This protein binds this small molecule.
Small molecule (SMILES): Cc1cc2nc3c(=O)[nH]c(=O)nc-3n(C[C@H](O)[C@H](O)[C@H](O)CO)c2cc1N(C)C

Binding-site contacts:
Ligand atom N3 contacts residue LEU163 of chain 1.A at 2.8 Å (h-bond).
Ligand atom N3 contacts residue LEU150 of chain 1.A at 3.5 Å.
Ligand atom N1 contacts residue SER168 of chain 1.A at 3.3 Å (h-bond).
Ligand atom C2 contacts residue LEU150 of chain 1.A at 3.6 Å (hydrophobic).
Ligand atom N5 contacts residue SER149 of chain 1.A at 3.5 Å (h-bond).
Ligand atom O5' contacts residue ILE6 of chain 1.A at 2.8 Å (h-bond).
Ligand atom N5 contacts residue LEU150 of chain 1.A at 3.5 Å.
Ligand atom C3' contacts residue SER168 of chain 1.A at 3.7 Å.
Ligand atom O2' contacts residue GLY4 of chain 1.A at 3.1 Å (h-bond).
Ligand atom O4 contacts residue LEU163 of chain 1.A at 3.6 Å.
Ligand atom C20 contacts residue THR3 of chain 1.A at 3.3 Å.
Ligand atom O4' contacts residue THR148 of chain 1.A at 3.5 Å.
Ligand atom O4' contacts residue ILE5 of chain 1.A at 3.3 Å.
Ligand atom O2 contacts residue LEU164 of chain 1.A at 3.4 Å.
Ligand atom C4A contacts residue SER149 of chain 1.A at 3.5 Å.
Ligand atom C5' contacts residue ILE6 of chain 1.A at 3.6 Å (hydrophobic).
Ligand atom O4 contacts residue THR151 of chain 1.A at 3.0 Å (h-bond).
Ligand atom C2' contacts residue SER149 of chain 1.A at 3.6 Å.
Ligand atom C4 contacts residue LEU163 of chain 1.A at 3.6 Å (hydrophobic).
Ligand atom O2 contacts residue ILE165 of chain 1.A at 3.0 Å (h-bond).
Ligand atom O4' contacts residue GLY4 of chain 1.A at 2.9 Å (h-bond).
Ligand atom C6 contacts residue THR151 of chain 1.A at 3.6 Å.
Ligand atom C9A contacts residue SER149 of chain 1.A at 3.2 Å.
Ligand atom O2' contacts residue SER149 of chain 1.A at 2.9 Å (h-bond).
Ligand atom C4 contacts residue LEU150 of chain 1.A at 3.7 Å (hydrophobic).
Ligand atom C4A contacts residue LEU150 of chain 1.A at 3.8 Å (hydrophobic).
Ligand atom C5' contacts residue THR172 of chain 1.A at 3.6 Å.
Ligand atom C5A contacts residue SER149 of chain 1.A at 3.3 Å.
Ligand atom O4' contacts residue ILE6 of chain 1.A at 2.9 Å (h-bond).
Ligand atom N10 contacts residue SER149 of chain 1.A at 3.2 Å (h-bond).
Ligand atom C2 contacts residue SER168 of chain 1.A at 3.6 Å.
Ligand atom O3' contacts residue SER168 of chain 1.A at 2.8 Å (h-bond).
Ligand atom N5 contacts residue THR151 of chain 1.A at 3.3 Å (h-bond).
Ligand atom C10 contacts residue SER149 of chain 1.A at 3.4 Å.
Ligand atom O2 contacts residue SER168 of chain 1.A at 3.0 Å (h-bond).
Ligand atom C7M contacts residue SER142 of chain 1.A at 3.5 Å.
Ligand atom C2 contacts residue LEU163 of chain 1.A at 3.6 Å (hydrophobic).
Ligand atom O2 contacts residue LEU163 of chain 1.A at 3.5 Å (h-bond).
Ligand atom C5' contacts residue VAL171 of chain 1.A at 3.7 Å (hydrophobic).
Ligand atom O5' contacts residue ILE5 of chain 1.A at 3.4 Å.

Sequence of chain 1.A:
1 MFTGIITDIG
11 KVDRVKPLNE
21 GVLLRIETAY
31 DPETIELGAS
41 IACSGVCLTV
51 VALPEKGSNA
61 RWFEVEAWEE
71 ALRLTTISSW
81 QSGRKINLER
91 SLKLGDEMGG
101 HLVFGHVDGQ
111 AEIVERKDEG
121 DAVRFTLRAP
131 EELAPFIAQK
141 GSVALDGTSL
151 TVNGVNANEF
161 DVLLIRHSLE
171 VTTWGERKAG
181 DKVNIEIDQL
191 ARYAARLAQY